Sequence of chain 2.B:
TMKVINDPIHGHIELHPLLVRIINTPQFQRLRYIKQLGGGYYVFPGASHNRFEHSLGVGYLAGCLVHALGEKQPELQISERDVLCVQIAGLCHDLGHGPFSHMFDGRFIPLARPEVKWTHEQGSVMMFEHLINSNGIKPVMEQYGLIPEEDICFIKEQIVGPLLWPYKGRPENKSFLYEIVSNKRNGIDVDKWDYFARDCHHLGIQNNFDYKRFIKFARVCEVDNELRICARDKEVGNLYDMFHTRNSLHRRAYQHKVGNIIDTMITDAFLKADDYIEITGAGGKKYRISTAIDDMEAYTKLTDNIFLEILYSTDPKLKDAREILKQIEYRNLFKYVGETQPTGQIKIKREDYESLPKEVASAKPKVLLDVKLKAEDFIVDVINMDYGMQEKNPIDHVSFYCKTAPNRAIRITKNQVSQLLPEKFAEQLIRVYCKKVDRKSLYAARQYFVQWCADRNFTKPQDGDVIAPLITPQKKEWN

Binding-site contacts:
Ligand atom O3G contacts residue LYS417 of chain 1.B at 3.5 Å.
Ligand atom O1G contacts residue ARG246 of chain 1.B at 2.8 Å (salt-bridge).
Ligand atom N3 contacts residue ARG227 of chain 1.B at 3.4 Å (salt-bridge).
Ligand atom O1B contacts residue MN1 of chain 2.N at 2.3 Å.
Ligand atom N6 contacts residue ASN252 of chain 1.B at 2.8 Å (h-bond).
Ligand atom O4' contacts residue ASN13 of chain 2.B at 3.5 Å.
Ligand atom C2' contacts residue PHE51 of chain 2.A at 3.4 Å (hydrophobic).
Ligand atom C4 contacts residue ARG227 of chain 1.B at 3.1 Å.
Ligand atom N3A contacts residue LYS248 of chain 1.B at 3.6 Å (salt-bridge).
Ligand atom C5' contacts residue CZF1 of chain 2.P at 3.4 Å.
Ligand atom O2A contacts residue HIS270 of chain 2.A at 2.6 Å (h-bond).
Ligand atom O1A contacts residue ARG227 of chain 1.B at 2.6 Å (salt-bridge).
Ligand atom O4' contacts residue ARG227 of chain 1.B at 3.0 Å (salt-bridge).
Ligand atom O2G contacts residue CZF1 of chain 2.P at 2.9 Å (h-bond).
Ligand atom C3' contacts residue VAL50 of chain 2.A at 3.3 Å (hydrophobic).
Ligand atom O2G contacts residue LYS417 of chain 1.B at 3.2 Å (salt-bridge).
Ligand atom O1A contacts residue LYS248 of chain 1.B at 2.9 Å (salt-bridge).
Ligand atom O2B contacts residue LYS271 of chain 2.A at 2.7 Å (salt-bridge).
Ligand atom N9 contacts residue ARG227 of chain 1.B at 3.2 Å (salt-bridge).
Ligand atom O2B contacts residue HIS270 of chain 2.A at 3.3 Å.
Ligand atom O1B contacts residue CZF1 of chain 2.P at 2.7 Å (h-bond).
Ligand atom C4' contacts residue CZF1 of chain 2.P at 3.5 Å.
Ligand atom O3' contacts residue ASN13 of chain 2.B at 2.9 Å (h-bond).
Ligand atom N9 contacts residue PHE51 of chain 2.A at 3.5 Å.
Ligand atom C5' contacts residue VAL11 of chain 2.B at 3.3 Å (hydrophobic).
Ligand atom C3' contacts residue CZF1 of chain 2.P at 3.4 Å.
Ligand atom N6 contacts residue ARG266 of chain 2.A at 3.3 Å.
Ligand atom O3B contacts residue MN1 of chain 2.N at 3.6 Å.
Ligand atom C5 contacts residue ARG227 of chain 1.B at 3.4 Å.
Ligand atom O2A contacts residue LYS271 of chain 2.A at 3.4 Å (salt-bridge).
Ligand atom N7 contacts residue ARG227 of chain 1.B at 3.5 Å (salt-bridge).
Ligand atom O1G contacts residue LYS248 of chain 1.B at 3.2 Å (salt-bridge).
Ligand atom O3B contacts residue LYS271 of chain 2.A at 3.4 Å (salt-bridge).
Ligand atom O3G contacts residue ARG246 of chain 1.B at 3.2 Å (salt-bridge).
Ligand atom C1' contacts residue PHE51 of chain 2.A at 3.4 Å (hydrophobic).
Ligand atom PG contacts residue MN1 of chain 2.N at 3.3 Å.
Ligand atom PB contacts residue MN1 of chain 2.N at 3.5 Å.
Ligand atom N3 contacts residue ASN13 of chain 2.B at 3.1 Å (h-bond).
Ligand atom O3' contacts residue VAL50 of chain 2.A at 2.7 Å (h-bond).
Ligand atom O2G contacts residue MN1 of chain 2.N at 1.9 Å.

Sequence of chain 2.A:
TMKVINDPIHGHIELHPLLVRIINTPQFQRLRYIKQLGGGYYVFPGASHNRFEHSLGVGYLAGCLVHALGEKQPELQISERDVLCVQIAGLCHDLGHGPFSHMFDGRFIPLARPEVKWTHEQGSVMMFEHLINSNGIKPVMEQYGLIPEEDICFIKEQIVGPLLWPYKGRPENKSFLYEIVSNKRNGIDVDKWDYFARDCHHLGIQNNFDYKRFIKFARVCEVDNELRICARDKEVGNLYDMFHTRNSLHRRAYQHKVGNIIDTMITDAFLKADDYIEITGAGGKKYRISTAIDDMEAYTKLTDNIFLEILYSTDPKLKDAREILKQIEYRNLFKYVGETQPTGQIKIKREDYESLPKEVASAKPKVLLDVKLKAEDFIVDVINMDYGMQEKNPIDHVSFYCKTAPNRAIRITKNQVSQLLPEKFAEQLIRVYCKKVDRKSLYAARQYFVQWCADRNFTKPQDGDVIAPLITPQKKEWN

This protein binds this small molecule.
Small molecule (SMILES): Nc1ncnc2c1ncn2[C@H]1C[C@H](O)[C@@H](CO[P](=O)(O)N[P](=O)(O)OP(=O)(O)O)O1

Sequence of chain 1.B:
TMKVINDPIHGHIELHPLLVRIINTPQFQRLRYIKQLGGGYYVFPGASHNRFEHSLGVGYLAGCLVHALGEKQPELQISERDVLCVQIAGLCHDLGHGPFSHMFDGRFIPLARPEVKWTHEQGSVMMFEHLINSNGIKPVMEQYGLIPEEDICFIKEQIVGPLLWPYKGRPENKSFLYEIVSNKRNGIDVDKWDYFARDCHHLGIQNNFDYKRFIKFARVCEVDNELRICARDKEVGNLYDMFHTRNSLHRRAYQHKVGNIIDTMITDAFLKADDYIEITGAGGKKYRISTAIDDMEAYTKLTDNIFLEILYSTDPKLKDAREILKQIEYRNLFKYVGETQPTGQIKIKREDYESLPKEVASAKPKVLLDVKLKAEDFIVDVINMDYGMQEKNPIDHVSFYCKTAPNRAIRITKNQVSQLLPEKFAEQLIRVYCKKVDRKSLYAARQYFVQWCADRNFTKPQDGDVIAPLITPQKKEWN